Sequence of chain 1.G:
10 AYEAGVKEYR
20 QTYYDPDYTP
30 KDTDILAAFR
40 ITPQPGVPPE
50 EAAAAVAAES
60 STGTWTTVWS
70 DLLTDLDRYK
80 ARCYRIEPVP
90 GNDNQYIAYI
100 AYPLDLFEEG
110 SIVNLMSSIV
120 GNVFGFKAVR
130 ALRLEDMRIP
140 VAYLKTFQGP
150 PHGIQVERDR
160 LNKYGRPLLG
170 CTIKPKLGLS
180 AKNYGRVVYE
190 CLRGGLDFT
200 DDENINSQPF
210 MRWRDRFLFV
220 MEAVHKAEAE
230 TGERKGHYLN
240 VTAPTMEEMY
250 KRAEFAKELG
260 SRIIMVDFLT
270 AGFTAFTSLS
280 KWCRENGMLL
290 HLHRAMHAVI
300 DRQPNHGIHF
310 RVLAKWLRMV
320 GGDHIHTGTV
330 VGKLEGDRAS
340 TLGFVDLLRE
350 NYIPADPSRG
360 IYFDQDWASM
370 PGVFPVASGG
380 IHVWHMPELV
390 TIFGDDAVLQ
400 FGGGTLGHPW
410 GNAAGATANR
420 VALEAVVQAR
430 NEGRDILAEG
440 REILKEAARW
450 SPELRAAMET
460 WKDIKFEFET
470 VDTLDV

Binding-site contacts:
Ligand atom O6 contacts residue MG1 of chain 1.P at 2.1 Å.
Ligand atom C contacts residue LYS173 of chain 1.G at 3.4 Å.
Ligand atom C contacts residue ASN121 of chain 2.A at 3.5 Å.
Ligand atom O3P contacts residue THR63 of chain 2.A at 2.6 Å (h-bond).
Ligand atom O7 contacts residue GLU58 of chain 2.A at 3.5 Å (salt-bridge).
Ligand atom O4 contacts residue GLY378 of chain 1.G at 3.3 Å (h-bond).
Ligand atom O5 contacts residue LEU333 of chain 1.G at 3.5 Å.
Ligand atom O2 contacts residue ASP201 of chain 1.G at 3.4 Å (salt-bridge).
Ligand atom O6 contacts residue LYS175 of chain 1.G at 2.9 Å (salt-bridge).
Ligand atom O5P contacts residue ARG293 of chain 1.G at 2.9 Å (salt-bridge).
Ligand atom O4P contacts residue HIS325 of chain 1.G at 2.7 Å (h-bond).
Ligand atom O6 contacts residue ASP201 of chain 1.G at 3.1 Å (salt-bridge).
Ligand atom O2P contacts residue GLY379 of chain 1.G at 2.9 Å (h-bond).
Ligand atom O2 contacts residue LYS173 of chain 1.G at 3.0 Å (salt-bridge).
Ligand atom O6 contacts residue LYS173 of chain 1.G at 3.3 Å (salt-bridge).
Ligand atom O7 contacts residue LYS332 of chain 1.G at 2.9 Å (salt-bridge).
Ligand atom O3P contacts residue GLY402 of chain 1.G at 2.7 Å (h-bond).
Ligand atom O2P contacts residue GLY378 of chain 1.G at 3.3 Å.
Ligand atom O3 contacts residue MG1 of chain 1.P at 2.2 Å.
Ligand atom O1 contacts residue LYS173 of chain 1.G at 3.1 Å (salt-bridge).
Ligand atom O2P contacts residue TRP64 of chain 2.A at 3.3 Å.
Ligand atom O2 contacts residue MG1 of chain 1.P at 2.2 Å.
Ligand atom C contacts residue MG1 of chain 1.P at 2.8 Å.
Ligand atom O6P contacts residue ARG293 of chain 1.G at 3.0 Å (salt-bridge).
Ligand atom O2 contacts residue THR171 of chain 1.G at 2.8 Å (h-bond).
Ligand atom C2 contacts residue MG1 of chain 1.P at 2.8 Å.
Ligand atom O2P contacts residue THR63 of chain 2.A at 3.4 Å (h-bond).
Ligand atom C3 contacts residue MG1 of chain 1.P at 3.0 Å.
Ligand atom O6 contacts residue ASN121 of chain 2.A at 3.0 Å (h-bond).
Ligand atom O3P contacts residue LYS173 of chain 1.G at 3.3 Å.
Ligand atom O4 contacts residue SER377 of chain 1.G at 2.8 Å (h-bond).
Ligand atom C3 contacts residue KCX199 of chain 1.G at 3.0 Å.
Ligand atom O3 contacts residue KCX199 of chain 1.G at 2.6 Å (h-bond).
Ligand atom O6 contacts residue GLU202 of chain 1.G at 3.1 Å (salt-bridge).
Ligand atom O3 contacts residue HIS292 of chain 1.G at 2.9 Å (h-bond).
Ligand atom O2 contacts residue KCX199 of chain 1.G at 3.1 Å (h-bond).
Ligand atom O2P contacts residue LYS332 of chain 1.G at 2.9 Å (salt-bridge).
Ligand atom O1P contacts residue GLY401 of chain 1.G at 2.9 Å (h-bond).
Ligand atom O4P contacts residue SER377 of chain 1.G at 3.3 Å (h-bond).
Ligand atom O3 contacts residue GLU202 of chain 1.G at 2.9 Å (salt-bridge).

Sequence of chain 2.A:
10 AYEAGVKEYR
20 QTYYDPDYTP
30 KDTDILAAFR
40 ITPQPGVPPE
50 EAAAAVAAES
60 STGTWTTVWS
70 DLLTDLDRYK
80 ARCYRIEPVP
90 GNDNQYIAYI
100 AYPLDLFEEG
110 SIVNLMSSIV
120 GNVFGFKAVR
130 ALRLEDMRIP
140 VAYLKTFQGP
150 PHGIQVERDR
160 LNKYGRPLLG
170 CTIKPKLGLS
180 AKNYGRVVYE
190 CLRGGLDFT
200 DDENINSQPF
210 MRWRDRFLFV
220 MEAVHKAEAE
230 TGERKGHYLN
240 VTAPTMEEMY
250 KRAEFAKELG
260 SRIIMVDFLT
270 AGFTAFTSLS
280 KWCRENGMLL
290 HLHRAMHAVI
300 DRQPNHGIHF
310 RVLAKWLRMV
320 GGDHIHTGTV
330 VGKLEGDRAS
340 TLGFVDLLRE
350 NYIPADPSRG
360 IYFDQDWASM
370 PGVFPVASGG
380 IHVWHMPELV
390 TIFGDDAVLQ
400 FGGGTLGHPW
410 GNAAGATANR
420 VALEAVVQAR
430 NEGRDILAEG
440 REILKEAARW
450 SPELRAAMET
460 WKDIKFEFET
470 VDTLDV

A small-molecule ligand and the protein it binds are described below.
Small molecule (SMILES): O=C(O)[C@@](O)(COP(=O)(O)O)[C@H](O)[C@H](O)COP(=O)(O)O